The protein below binds the small molecule below.
Small molecule (SMILES): O=C(O)c1ccc(NC(=O)c2cccc(CC3CCCCC3)n2)c(Nc2ccc(F)cc2)c1

Binding-site contacts:
Ligand atom F33 contacts residue PHE73 of chain 1.A at 4.2 Å.
Ligand atom C12 contacts residue ILE102 of chain 1.A at 4.3 Å (hydrophobic).
Ligand atom C11 contacts residue ILE102 of chain 1.A at 3.6 Å (hydrophobic).
Ligand atom C09 contacts residue LEU107 of chain 1.A at 3.8 Å (hydrophobic).
Ligand atom C03 contacts residue TRP106 of chain 1.A at 3.9 Å (hydrophobic).
Ligand atom C19 contacts residue PRO189 of chain 1.A at 4.4 Å (hydrophobic).
Ligand atom C31 contacts residue PHE73 of chain 1.A at 4.4 Å (hydrophobic).
Ligand atom C11 contacts residue LEU80 of chain 1.A at 4.3 Å (hydrophobic).
Ligand atom C31 contacts residue ILE41 of chain 1.A at 4.2 Å (hydrophobic).
Ligand atom C13 contacts residue TRP106 of chain 1.A at 3.8 Å (hydrophobic).
Ligand atom C01 contacts residue TRP106 of chain 1.A at 4.3 Å (hydrophobic).
Ligand atom C09 contacts residue PHE73 of chain 1.A at 4.2 Å (hydrophobic).
Ligand atom C03 contacts residue ALA136 of chain 1.A at 4.2 Å (hydrophobic).
Ligand atom C29 contacts residue LEU76 of chain 1.A at 4.2 Å (hydrophobic).
Ligand atom C03 contacts residue LEU107 of chain 1.A at 4.2 Å (hydrophobic).
Ligand atom C30 contacts residue LEU76 of chain 1.A at 3.7 Å (hydrophobic).
Ligand atom C10 contacts residue LEU103 of chain 1.A at 4.5 Å (hydrophobic).
Ligand atom C12 contacts residue LEU80 of chain 1.A at 4.3 Å (hydrophobic).
Ligand atom C10 contacts residue ALA77 of chain 1.A at 4.2 Å (hydrophobic).
Ligand atom C32 contacts residue PHE186 of chain 1.A at 4.1 Å (hydrophobic).
Ligand atom C02 contacts residue TRP106 of chain 1.A at 3.6 Å (hydrophobic).
Ligand atom F33 contacts residue LEU80 of chain 1.A at 4.2 Å.
Ligand atom C32 contacts residue ILE41 of chain 1.A at 4.3 Å (hydrophobic).
Ligand atom C31 contacts residue LEU76 of chain 1.A at 4.3 Å (hydrophobic).
Ligand atom C10 contacts residue PHE73 of chain 1.A at 4.2 Å (hydrophobic).
Ligand atom F33 contacts residue LEU76 of chain 1.A at 3.2 Å.
Ligand atom C07 contacts residue LEU107 of chain 1.A at 3.9 Å (hydrophobic).
Ligand atom C04 contacts residue LEU107 of chain 1.A at 4.4 Å (hydrophobic).
Ligand atom C31 contacts residue PHE186 of chain 1.A at 3.8 Å (hydrophobic).
Ligand atom C02 contacts residue ALA136 of chain 1.A at 3.9 Å (hydrophobic).
Ligand atom C12 contacts residue TRP106 of chain 1.A at 4.3 Å (hydrophobic).

Sequence of chain 1.A:
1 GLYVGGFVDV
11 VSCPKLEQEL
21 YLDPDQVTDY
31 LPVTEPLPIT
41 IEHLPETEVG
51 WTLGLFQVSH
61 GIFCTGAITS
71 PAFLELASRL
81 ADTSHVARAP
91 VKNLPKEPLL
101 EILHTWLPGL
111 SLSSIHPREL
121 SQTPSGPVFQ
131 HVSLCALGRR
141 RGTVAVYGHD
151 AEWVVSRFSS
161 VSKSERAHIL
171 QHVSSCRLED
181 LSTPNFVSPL